A small-molecule ligand and the protein it binds are described below.
Small molecule (SMILES): CO[C@H](c1c(NC(=O)Nc2cnc(-n3nccn3)c(Cl)c2)cnc2cc(Cl)nn12)[C@@H](C)OC

Binding-site contacts:
Ligand atom CL6 contacts residue VAL20 of chain 1.A at 3.6 Å.
Ligand atom O32 contacts residue VAL57 of chain 1.A at 3.8 Å.
Ligand atom N28 contacts residue GLU66 of chain 1.A at 3.5 Å.
Ligand atom C2 contacts residue LEU77 of chain 1.A at 3.7 Å (hydrophobic).
Ligand atom N7 contacts residue LEU22 of chain 1.A at 3.6 Å.
Ligand atom C26 contacts residue GLN352 of chain 1.A at 3.3 Å.
Ligand atom C33 contacts residue ILE388 of chain 1.A at 3.4 Å (hydrophobic).
Ligand atom CL6 contacts residue TRP256 of chain 1.A at 3.5 Å.
Ligand atom C14 contacts residue ALA70 of chain 1.A at 3.8 Å (hydrophobic).
Ligand atom N28 contacts residue ASN69 of chain 1.A at 3.1 Å (h-bond).
Ligand atom C26 contacts residue GLU66 of chain 1.A at 3.5 Å.
Ligand atom CL6 contacts residue LYS55 of chain 1.A at 3.0 Å.
Ligand atom N1 contacts residue LEU77 of chain 1.A at 3.5 Å.
Ligand atom CL2 contacts residue GLU66 of chain 1.A at 3.8 Å.
Ligand atom C5 contacts residue ALA21 of chain 1.A at 3.2 Å (hydrophobic).
Ligand atom O13 contacts residue GLU73 of chain 1.A at 3.0 Å (salt-bridge).
Ligand atom C14 contacts residue GLU73 of chain 1.A at 3.6 Å.
Ligand atom C8 contacts residue ALA70 of chain 1.A at 3.5 Å (hydrophobic).
Ligand atom C18 contacts residue GLU73 of chain 1.A at 3.3 Å.
Ligand atom O16 contacts residue ALA70 of chain 1.A at 3.6 Å.
Ligand atom C22 contacts residue ALA70 of chain 1.A at 3.6 Å (hydrophobic).
Ligand atom C17 contacts residue ALA70 of chain 1.A at 3.7 Å (hydrophobic).
Ligand atom N15 contacts residue GLU73 of chain 1.A at 3.1 Å (salt-bridge).
Ligand atom N19 contacts residue ASN69 of chain 1.A at 3.5 Å.
Ligand atom N3 contacts residue LEU77 of chain 1.A at 3.7 Å.
Ligand atom C33 contacts residue VAL57 of chain 1.A at 3.3 Å (hydrophobic).
Ligand atom C27 contacts residue ASN69 of chain 1.A at 3.7 Å.
Ligand atom CL2 contacts residue GLN352 of chain 1.A at 3.7 Å.
Ligand atom N15 contacts residue ALA70 of chain 1.A at 3.8 Å.
Ligand atom C33 contacts residue ALA259 of chain 1.A at 3.6 Å (hydrophobic).
Ligand atom N1 contacts residue VAL57 of chain 1.A at 3.5 Å.
Ligand atom N25 contacts residue GLN352 of chain 1.A at 3.4 Å (h-bond).
Ligand atom C4 contacts residue VAL57 of chain 1.A at 3.6 Å (hydrophobic).
Ligand atom N12 contacts residue GLU73 of chain 1.A at 3.3 Å (salt-bridge).
Ligand atom C29 contacts residue GLU73 of chain 1.A at 3.1 Å.
Ligand atom N7 contacts residue PHE74 of chain 1.A at 3.5 Å.
Ligand atom C2 contacts residue VAL57 of chain 1.A at 3.6 Å (hydrophobic).
Ligand atom N3 contacts residue VAL57 of chain 1.A at 3.5 Å.
Ligand atom C5 contacts residue VAL57 of chain 1.A at 3.7 Å (hydrophobic).
Ligand atom C27 contacts residue GLU66 of chain 1.A at 3.5 Å.

Sequence of chain 1.A:
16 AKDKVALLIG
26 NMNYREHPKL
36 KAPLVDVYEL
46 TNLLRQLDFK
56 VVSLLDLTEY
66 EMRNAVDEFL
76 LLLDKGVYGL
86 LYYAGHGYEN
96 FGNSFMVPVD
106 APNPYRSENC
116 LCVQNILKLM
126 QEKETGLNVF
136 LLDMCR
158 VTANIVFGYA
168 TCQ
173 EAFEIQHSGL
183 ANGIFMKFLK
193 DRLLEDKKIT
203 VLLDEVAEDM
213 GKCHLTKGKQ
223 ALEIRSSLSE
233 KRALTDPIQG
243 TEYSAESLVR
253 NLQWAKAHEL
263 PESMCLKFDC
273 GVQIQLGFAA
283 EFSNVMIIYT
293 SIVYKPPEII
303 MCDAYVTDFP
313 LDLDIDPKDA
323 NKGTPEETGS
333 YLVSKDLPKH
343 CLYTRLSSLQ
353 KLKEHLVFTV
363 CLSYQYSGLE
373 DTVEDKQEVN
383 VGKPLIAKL